Sequence of chain 12.C:
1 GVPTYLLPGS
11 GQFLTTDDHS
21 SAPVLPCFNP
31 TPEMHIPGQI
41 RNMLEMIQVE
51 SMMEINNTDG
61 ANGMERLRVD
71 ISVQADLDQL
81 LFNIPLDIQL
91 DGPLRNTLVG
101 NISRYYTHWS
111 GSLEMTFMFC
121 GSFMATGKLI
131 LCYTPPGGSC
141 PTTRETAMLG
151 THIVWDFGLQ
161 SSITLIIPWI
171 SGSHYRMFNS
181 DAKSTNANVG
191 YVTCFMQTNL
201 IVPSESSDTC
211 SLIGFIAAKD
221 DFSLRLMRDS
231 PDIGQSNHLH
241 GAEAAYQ

Binding-site contacts:
Ligand atom CM2 contacts residue ILE184 of chain 12.A at 3.8 Å (hydrophobic).
Ligand atom F3 contacts residue ALA169 of chain 12.A at 3.7 Å.
Ligand atom F1 contacts residue MET182 of chain 12.A at 3.2 Å.
Ligand atom O1 contacts residue PHE115 of chain 12.A at 3.4 Å.
Ligand atom CM6 contacts residue ILE95 of chain 12.A at 3.9 Å (hydrophobic).
Ligand atom C1B contacts residue ILE95 of chain 12.A at 3.6 Å (hydrophobic).
Ligand atom C1C contacts residue TYR193 of chain 12.A at 3.9 Å (hydrophobic).
Ligand atom N3A contacts residue ILE184 of chain 12.A at 3.9 Å.
Ligand atom C4 contacts residue TYR193 of chain 12.A at 3.9 Å (hydrophobic).
Ligand atom F3 contacts residue PHE147 of chain 12.A at 3.5 Å.
Ligand atom C6B contacts residue ILE95 of chain 12.A at 4.0 Å (hydrophobic).
Ligand atom N1A contacts residue LEU220 of chain 12.A at 3.3 Å.
Ligand atom CM6 contacts residue TRP93 of chain 12.A at 3.7 Å (hydrophobic).
Ligand atom C6B contacts residue ILE119 of chain 12.A at 3.8 Å (hydrophobic).
Ligand atom CM2 contacts residue PHE147 of chain 12.A at 3.8 Å (hydrophobic).
Ligand atom N3A contacts residue PHE147 of chain 12.A at 3.9 Å.
Ligand atom C3B contacts residue ILE184 of chain 12.A at 3.5 Å (hydrophobic).
Ligand atom F2 contacts residue VAL171 of chain 12.A at 3.9 Å.
Ligand atom CM2 contacts residue ILE217 of chain 12.A at 3.4 Å (hydrophobic).
Ligand atom CM2 contacts residue ILE95 of chain 12.A at 4.0 Å (hydrophobic).
Ligand atom F2 contacts residue PHE147 of chain 12.A at 3.8 Å.
Ligand atom C2A contacts residue LEU220 of chain 12.A at 3.8 Å (hydrophobic).
Ligand atom C2B contacts residue ILE95 of chain 12.A at 3.8 Å (hydrophobic).
Ligand atom N1A contacts residue ILE119 of chain 12.A at 3.8 Å.
Ligand atom O1A contacts residue ILE121 of chain 12.A at 3.8 Å.
Ligand atom C5 contacts residue TYR193 of chain 12.A at 4.0 Å (hydrophobic).
Ligand atom O1A contacts residue LEU220 of chain 12.A at 3.4 Å.
Ligand atom N2 contacts residue PHE115 of chain 12.A at 3.7 Å.
Ligand atom C4 contacts residue ILE217 of chain 12.A at 4.0 Å (hydrophobic).
Ligand atom F2 contacts residue ALA145 of chain 12.A at 2.8 Å.
Ligand atom CM6 contacts residue ILE119 of chain 12.A at 4.0 Å (hydrophobic).
Ligand atom F3 contacts residue VAL24 of chain 12.C at 3.3 Å.
Ligand atom F1 contacts residue VAL171 of chain 12.A at 3.8 Å.
Ligand atom O1B contacts residue ILE119 of chain 12.A at 3.9 Å.
Ligand atom N2 contacts residue THR97 of chain 12.A at 3.8 Å.
Ligand atom C3A contacts residue LEU220 of chain 12.A at 4.0 Å (hydrophobic).
Ligand atom O1 contacts residue THR97 of chain 12.A at 3.8 Å.
Ligand atom F2 contacts residue ALA169 of chain 12.A at 3.6 Å.
Ligand atom C2B contacts residue ILE184 of chain 12.A at 3.8 Å (hydrophobic).
Ligand atom C5B contacts residue ILE119 of chain 12.A at 3.9 Å (hydrophobic).

Sequence of chain 13.C:
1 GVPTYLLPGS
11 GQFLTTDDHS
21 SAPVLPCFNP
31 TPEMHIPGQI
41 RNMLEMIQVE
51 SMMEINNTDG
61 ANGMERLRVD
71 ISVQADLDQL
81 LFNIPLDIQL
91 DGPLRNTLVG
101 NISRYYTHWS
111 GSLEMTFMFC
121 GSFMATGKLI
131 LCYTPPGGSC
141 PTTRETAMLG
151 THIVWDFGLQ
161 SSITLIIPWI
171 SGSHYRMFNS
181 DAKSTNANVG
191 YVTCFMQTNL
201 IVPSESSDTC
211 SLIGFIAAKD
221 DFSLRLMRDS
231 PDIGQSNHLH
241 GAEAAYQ

Sequence of chain 12.A:
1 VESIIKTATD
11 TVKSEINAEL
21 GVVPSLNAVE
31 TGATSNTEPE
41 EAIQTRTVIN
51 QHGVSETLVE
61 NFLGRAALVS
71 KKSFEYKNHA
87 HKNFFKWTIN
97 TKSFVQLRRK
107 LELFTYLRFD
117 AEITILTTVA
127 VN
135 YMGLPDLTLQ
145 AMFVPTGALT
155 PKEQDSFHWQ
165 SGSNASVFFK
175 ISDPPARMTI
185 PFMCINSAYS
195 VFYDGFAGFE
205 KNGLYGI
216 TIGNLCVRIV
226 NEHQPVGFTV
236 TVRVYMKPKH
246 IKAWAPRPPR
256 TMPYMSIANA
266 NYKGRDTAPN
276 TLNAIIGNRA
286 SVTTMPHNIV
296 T

This protein binds this small molecule.
Small molecule (SMILES): Cc1cc(CCCOc2c(C)cc(-c3noc(C(F)(F)F)n3)cc2C)on1